Binding-site contacts:
Ligand atom N contacts residue GLY96 of chain 1.K at 3.0 Å (h-bond).
Ligand atom N contacts residue GLU33 of chain 1.J at 2.9 Å (salt-bridge).
Ligand atom N contacts residue TYR101 of chain 1.K at 2.9 Å (h-bond).
Ligand atom C contacts residue TYR102 of chain 1.J at 3.8 Å (hydrophobic).
Ligand atom O contacts residue TYR102 of chain 1.J at 3.1 Å (h-bond).
Ligand atom CG2 contacts residue GLY96 of chain 1.K at 3.7 Å.
Ligand atom N contacts residue LEU99 of chain 1.J at 3.7 Å.
Ligand atom O contacts residue ASN101 of chain 1.J at 2.8 Å (h-bond).
Ligand atom O contacts residue TYR57 of chain 1.J at 3.5 Å.
Ligand atom C contacts residue GLY96 of chain 1.K at 3.7 Å.
Ligand atom CA contacts residue GLU39 of chain 1.K at 3.5 Å.
Ligand atom C contacts residue TYR101 of chain 1.K at 3.3 Å (hydrophobic).
Ligand atom O contacts residue TYR101 of chain 1.K at 3.3 Å (h-bond).
Ligand atom CD1 contacts residue ALA59 of chain 1.J at 3.5 Å (hydrophobic).
Ligand atom N contacts residue TRP103 of chain 1.J at 2.8 Å (h-bond).
Ligand atom CG2 contacts residue TYR37 of chain 1.K at 3.7 Å (hydrophobic).
Ligand atom O contacts residue TRP103 of chain 1.J at 3.4 Å (h-bond).
Ligand atom O contacts residue TYR102 of chain 1.J at 3.1 Å (h-bond).
Ligand atom CB contacts residue TYR102 of chain 1.J at 3.3 Å (hydrophobic).
Ligand atom CA contacts residue TYR101 of chain 1.K at 3.4 Å (hydrophobic).
Ligand atom CD1 contacts residue TYR102 of chain 1.J at 3.8 Å (hydrophobic).
Ligand atom N contacts residue GLU39 of chain 1.K at 2.7 Å (salt-bridge).
Ligand atom CA contacts residue GLY96 of chain 1.K at 3.4 Å.
Ligand atom CB contacts residue TYR102 of chain 1.J at 3.6 Å (hydrophobic).
Ligand atom CG1 contacts residue VAL52 of chain 1.J at 3.8 Å (hydrophobic).
Ligand atom C contacts residue GLU33 of chain 1.J at 3.7 Å.
Ligand atom CA contacts residue ASN101 of chain 1.J at 3.6 Å.
Ligand atom CG1 contacts residue TYR31 of chain 1.K at 3.7 Å (hydrophobic).
Ligand atom CG1 contacts residue GLU33 of chain 1.J at 3.6 Å.
Ligand atom N contacts residue ASN101 of chain 1.J at 3.4 Å (h-bond).
Ligand atom CB contacts residue LEU99 of chain 1.J at 3.7 Å (hydrophobic).
Ligand atom CG2 contacts residue TYR31 of chain 1.K at 3.6 Å (hydrophobic).
Ligand atom C contacts residue GLU33 of chain 1.J at 3.5 Å.
Ligand atom CA contacts residue ASN101 of chain 1.J at 3.4 Å.
Ligand atom CA contacts residue LEU99 of chain 1.J at 3.5 Å (hydrophobic).
Ligand atom N contacts residue GLU33 of chain 1.J at 2.7 Å (salt-bridge).
Ligand atom CB contacts residue GLY96 of chain 1.K at 3.5 Å.
Ligand atom CB contacts residue ASN101 of chain 1.J at 3.3 Å.
Ligand atom CA contacts residue GLU33 of chain 1.J at 3.3 Å.
Ligand atom CD1 contacts residue ALA50 of chain 1.J at 3.3 Å (hydrophobic).

Sequence of chain 1.K:
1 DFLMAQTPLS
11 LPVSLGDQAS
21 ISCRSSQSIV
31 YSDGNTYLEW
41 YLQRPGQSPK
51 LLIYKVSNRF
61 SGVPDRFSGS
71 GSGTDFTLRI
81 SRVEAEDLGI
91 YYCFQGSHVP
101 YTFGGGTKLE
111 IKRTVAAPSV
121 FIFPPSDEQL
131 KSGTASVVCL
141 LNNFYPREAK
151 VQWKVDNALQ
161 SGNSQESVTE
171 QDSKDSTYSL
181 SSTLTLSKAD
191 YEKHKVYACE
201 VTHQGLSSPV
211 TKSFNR

The small molecule below binds the protein below.
Small molecule (SMILES): CC[C@H](C)[C@H](NC(=O)CNC(=O)[C@@H](NC(=O)[C@H](C)N)C(C)C)C(=O)NCC(=O)N[C@@H](C)C(=O)N[C@H](C(=O)N[C@H](C=O)Cc1ccccc1)C(C)C

Sequence of chain 1.J:
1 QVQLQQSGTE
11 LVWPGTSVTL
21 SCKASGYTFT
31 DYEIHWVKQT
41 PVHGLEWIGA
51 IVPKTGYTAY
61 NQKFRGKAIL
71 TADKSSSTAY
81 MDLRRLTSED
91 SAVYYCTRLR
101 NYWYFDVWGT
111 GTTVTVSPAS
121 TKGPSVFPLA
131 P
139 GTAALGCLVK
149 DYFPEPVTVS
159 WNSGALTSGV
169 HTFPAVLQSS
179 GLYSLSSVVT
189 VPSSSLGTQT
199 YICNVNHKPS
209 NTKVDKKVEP